Binding-site contacts:
Ligand atom C2 contacts residue ASN122 of chain 1.B at 2.5 Å.
Ligand atom C7 contacts residue GLN100 of chain 1.B at 4.3 Å.
Ligand atom N2 contacts residue ASN122 of chain 1.B at 3.0 Å (h-bond).
Ligand atom C7 contacts residue PHE121 of chain 1.B at 3.8 Å (hydrophobic).
Ligand atom C8 contacts residue ASN122 of chain 1.B at 3.4 Å.
Ligand atom C8 contacts residue PHE121 of chain 1.B at 3.8 Å (hydrophobic).
Ligand atom O7 contacts residue ASN122 of chain 1.B at 3.9 Å.
Ligand atom C7 contacts residue ASN122 of chain 1.B at 3.4 Å.
Ligand atom O7 contacts residue LYS133 of chain 1.B at 3.5 Å.
Ligand atom C7 contacts residue LYS133 of chain 1.B at 4.1 Å.
Ligand atom O5 contacts residue ASN122 of chain 1.B at 2.3 Å (h-bond).
Ligand atom C1 contacts residue ASN122 of chain 1.B at 1.4 Å.
Ligand atom N2 contacts residue LYS133 of chain 1.B at 3.9 Å.
Ligand atom C5 contacts residue ASN122 of chain 1.B at 3.6 Å.
Ligand atom C8 contacts residue THR98 of chain 1.B at 4.5 Å.
Ligand atom C4 contacts residue ASN122 of chain 1.B at 4.3 Å.
Ligand atom O7 contacts residue GLN100 of chain 1.B at 4.2 Å.
Ligand atom O7 contacts residue PHE121 of chain 1.B at 3.1 Å.
Ligand atom O7 contacts residue SER120 of chain 1.B at 3.6 Å.
Ligand atom C3 contacts residue ASN122 of chain 1.B at 3.8 Å.
Ligand atom C8 contacts residue GLN100 of chain 1.B at 4.0 Å.

This protein binds this small molecule.
Small molecule (SMILES): CC(=O)N[C@H]1[C@H](O[C@H]2[C@H](O)[C@@H](NC(C)=O)CO[C@@H]2CO)O[C@H](CO)[C@@H](O[C@@H]2O[C@H](CO[C@H]3O[C@H](CO)[C@@H](O)[C@H](O)[C@@H]3O)[C@@H](O)[C@H](O[C@H]3O[C@H](CO)[C@@H](O)[C@H](O)[C@@H]3O)[C@@H]2O)[C@@H]1O

Sequence of chain 1.B:
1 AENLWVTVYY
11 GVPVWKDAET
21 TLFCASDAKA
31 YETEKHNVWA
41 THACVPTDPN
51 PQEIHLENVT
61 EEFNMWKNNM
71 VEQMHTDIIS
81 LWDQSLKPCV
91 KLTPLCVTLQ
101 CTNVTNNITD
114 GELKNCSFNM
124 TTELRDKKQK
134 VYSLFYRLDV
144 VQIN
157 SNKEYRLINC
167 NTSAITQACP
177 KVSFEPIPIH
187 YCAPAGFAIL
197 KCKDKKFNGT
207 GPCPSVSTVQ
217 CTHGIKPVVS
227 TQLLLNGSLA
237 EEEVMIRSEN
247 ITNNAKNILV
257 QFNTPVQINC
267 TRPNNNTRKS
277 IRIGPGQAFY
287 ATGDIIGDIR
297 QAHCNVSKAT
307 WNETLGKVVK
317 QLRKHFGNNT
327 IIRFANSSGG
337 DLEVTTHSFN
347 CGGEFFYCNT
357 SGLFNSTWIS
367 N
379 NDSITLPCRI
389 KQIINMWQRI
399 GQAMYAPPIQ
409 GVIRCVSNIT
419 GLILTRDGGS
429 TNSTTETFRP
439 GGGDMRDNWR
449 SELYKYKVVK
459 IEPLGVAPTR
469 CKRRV